A small-molecule ligand and the protein it binds are described below.
Small molecule (SMILES): CC[C@H](C)[C@H](NC(=O)[C@H](COP(=O)(O)O)NC(=O)CNC(=O)[C@H](C)N)C(=O)N1CCC[C@H]1C(=O)NCC(=O)N[C@@H](CCCN=C(N)N)C(=O)N[C@@H](C)C(=O)N[C@@H](CO)C(=O)O

Sequence of chain 2.A:
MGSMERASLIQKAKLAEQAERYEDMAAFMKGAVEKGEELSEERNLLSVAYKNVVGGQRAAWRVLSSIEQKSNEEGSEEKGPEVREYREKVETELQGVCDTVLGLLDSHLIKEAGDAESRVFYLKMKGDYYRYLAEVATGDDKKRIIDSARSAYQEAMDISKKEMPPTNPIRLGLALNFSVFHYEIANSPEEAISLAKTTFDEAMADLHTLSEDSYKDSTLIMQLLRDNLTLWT

Binding-site contacts:
Ligand atom O contacts residue ASN231 of chain 2.A at 2.9 Å (h-bond).
Ligand atom NE contacts residue ASN55 of chain 2.A at 3.1 Å (h-bond).
Ligand atom O3P contacts residue ARG134 of chain 2.A at 2.9 Å (salt-bridge).
Ligand atom C contacts residue VAL51 of chain 2.A at 3.6 Å (hydrophobic).
Ligand atom O1P contacts residue ARG61 of chain 2.A at 2.9 Å (salt-bridge).
Ligand atom CG1 contacts residue GLY176 of chain 2.A at 3.7 Å.
Ligand atom O contacts residue VAL51 of chain 2.A at 3.5 Å.
Ligand atom O contacts residue LEU179 of chain 2.A at 3.7 Å.
Ligand atom CB contacts residue TRP235 of chain 2.A at 3.4 Å (hydrophobic).
Ligand atom CB contacts residue GLU187 of chain 2.A at 3.1 Å.
Ligand atom O2P contacts residue ARG134 of chain 2.A at 2.8 Å (salt-bridge).
Ligand atom O contacts residue VAL51 of chain 2.A at 3.5 Å.
Ligand atom OG contacts residue GLU19 of chain 2.A at 2.6 Å (salt-bridge).
Ligand atom CA contacts residue ASN231 of chain 2.A at 3.7 Å.
Ligand atom O3P contacts residue TYR135 of chain 2.A at 2.6 Å (h-bond).
Ligand atom C contacts residue ASN231 of chain 2.A at 3.5 Å.
Ligand atom CA contacts residue GLU19 of chain 2.A at 3.5 Å.
Ligand atom O contacts residue GLU187 of chain 2.A at 3.1 Å (salt-bridge).
Ligand atom N contacts residue ASN231 of chain 2.A at 2.7 Å (h-bond).
Ligand atom N contacts residue LEU179 of chain 2.A at 3.5 Å.
Ligand atom C contacts residue ASN180 of chain 2.A at 3.6 Å.
Ligand atom O contacts residue ASN55 of chain 2.A at 2.9 Å (h-bond).
Ligand atom CB contacts residue ASN55 of chain 2.A at 3.4 Å.
Ligand atom N contacts residue GLU19 of chain 2.A at 2.8 Å (salt-bridge).
Ligand atom CB contacts residue GLU19 of chain 2.A at 3.3 Å.
Ligand atom P contacts residue ARG61 of chain 2.A at 3.6 Å.
Ligand atom CB contacts residue ASN180 of chain 2.A at 3.2 Å.
Ligand atom O2P contacts residue ARG61 of chain 2.A at 2.8 Å (salt-bridge).
Ligand atom C contacts residue GLU19 of chain 2.A at 3.6 Å.
Ligand atom O contacts residue VAL183 of chain 2.A at 3.6 Å.
Ligand atom OXT contacts residue ASN47 of chain 2.A at 3.6 Å.
Ligand atom CG contacts residue ASN55 of chain 2.A at 3.7 Å.
Ligand atom N contacts residue ASN180 of chain 2.A at 2.9 Å (h-bond).
Ligand atom C contacts residue ASN55 of chain 2.A at 3.5 Å.
Ligand atom O contacts residue LYS54 of chain 2.A at 3.5 Å.
Ligand atom CA contacts residue ASN55 of chain 2.A at 3.4 Å.
Ligand atom CG1 contacts residue LEU179 of chain 2.A at 3.6 Å (hydrophobic).
Ligand atom N contacts residue LEU234 of chain 2.A at 3.3 Å.
Ligand atom CA contacts residue ASN180 of chain 2.A at 3.4 Å.
Ligand atom CA contacts residue ASN231 of chain 2.A at 3.4 Å.